Sequence of chain 1.A:
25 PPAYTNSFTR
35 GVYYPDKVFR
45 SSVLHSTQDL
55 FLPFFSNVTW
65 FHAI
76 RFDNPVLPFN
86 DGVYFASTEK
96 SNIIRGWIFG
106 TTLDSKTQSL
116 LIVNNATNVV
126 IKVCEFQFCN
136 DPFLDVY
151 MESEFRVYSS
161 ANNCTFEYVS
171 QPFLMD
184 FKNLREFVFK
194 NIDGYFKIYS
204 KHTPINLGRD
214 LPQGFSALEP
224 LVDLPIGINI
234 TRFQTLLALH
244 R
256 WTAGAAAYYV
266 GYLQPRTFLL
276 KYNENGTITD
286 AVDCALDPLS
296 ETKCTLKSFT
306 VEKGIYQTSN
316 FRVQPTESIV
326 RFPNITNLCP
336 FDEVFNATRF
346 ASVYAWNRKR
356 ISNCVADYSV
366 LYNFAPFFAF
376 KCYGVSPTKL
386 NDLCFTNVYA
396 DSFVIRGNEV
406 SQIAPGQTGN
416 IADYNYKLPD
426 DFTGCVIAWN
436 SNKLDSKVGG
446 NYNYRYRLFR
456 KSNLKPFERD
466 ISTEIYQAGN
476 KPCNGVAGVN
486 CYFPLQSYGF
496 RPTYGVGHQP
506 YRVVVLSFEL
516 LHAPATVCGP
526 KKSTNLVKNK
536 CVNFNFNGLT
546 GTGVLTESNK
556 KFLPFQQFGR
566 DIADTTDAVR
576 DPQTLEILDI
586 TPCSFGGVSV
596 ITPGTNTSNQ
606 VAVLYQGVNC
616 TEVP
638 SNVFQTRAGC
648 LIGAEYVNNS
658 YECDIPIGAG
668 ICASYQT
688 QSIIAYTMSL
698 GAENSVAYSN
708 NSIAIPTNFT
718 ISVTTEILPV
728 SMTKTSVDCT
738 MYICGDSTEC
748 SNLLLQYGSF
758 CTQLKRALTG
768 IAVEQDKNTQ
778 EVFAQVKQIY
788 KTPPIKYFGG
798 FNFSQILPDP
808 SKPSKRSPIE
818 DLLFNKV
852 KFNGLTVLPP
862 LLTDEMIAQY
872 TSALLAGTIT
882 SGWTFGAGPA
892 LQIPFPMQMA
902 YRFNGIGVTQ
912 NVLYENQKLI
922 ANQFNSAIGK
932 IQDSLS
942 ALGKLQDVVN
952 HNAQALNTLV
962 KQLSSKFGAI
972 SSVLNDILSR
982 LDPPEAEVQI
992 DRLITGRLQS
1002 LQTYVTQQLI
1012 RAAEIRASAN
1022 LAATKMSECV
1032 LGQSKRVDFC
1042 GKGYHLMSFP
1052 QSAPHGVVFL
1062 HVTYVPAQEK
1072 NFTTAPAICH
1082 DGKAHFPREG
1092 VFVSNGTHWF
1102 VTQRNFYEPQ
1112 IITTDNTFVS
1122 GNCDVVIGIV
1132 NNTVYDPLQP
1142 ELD

A small-molecule ligand and the protein it binds are described below.
Small molecule (SMILES): CC(=O)N[C@H]1[C@H](O[C@H]2[C@H](O)[C@@H](NC(C)=O)CO[C@@H]2CO)O[C@H](CO)[C@@H](O)[C@@H]1O

Binding-site contacts:
Ligand atom C7 contacts residue LEU920 of chain 1.A at 3.5 Å (hydrophobic).
Ligand atom O7 contacts residue LEU920 of chain 1.A at 3.2 Å.
Ligand atom O5 contacts residue ASN715 of chain 1.A at 2.4 Å (h-bond).
Ligand atom C8 contacts residue LEU920 of chain 1.A at 3.5 Å (hydrophobic).
Ligand atom C4 contacts residue ASN715 of chain 1.A at 4.2 Å.
Ligand atom C2 contacts residue ASN715 of chain 1.A at 2.5 Å.
Ligand atom C3 contacts residue ASN715 of chain 1.A at 3.8 Å.
Ligand atom O7 contacts residue ASN715 of chain 1.A at 3.9 Å.
Ligand atom C1 contacts residue ASN715 of chain 1.A at 1.4 Å.
Ligand atom C7 contacts residue ASN715 of chain 1.A at 3.6 Å.
Ligand atom C5 contacts residue ASN715 of chain 1.A at 3.7 Å.
Ligand atom N2 contacts residue ASN715 of chain 1.A at 2.9 Å (h-bond).
Ligand atom N2 contacts residue LEU920 of chain 1.A at 4.4 Å.
Ligand atom O4 contacts residue LEU920 of chain 1.A at 4.4 Å.
Ligand atom O5 contacts residue GLN1069 of chain 1.A at 4.4 Å.
Ligand atom O6 contacts residue GLN924 of chain 1.A at 3.8 Å.